Sequence of chain 1.E:
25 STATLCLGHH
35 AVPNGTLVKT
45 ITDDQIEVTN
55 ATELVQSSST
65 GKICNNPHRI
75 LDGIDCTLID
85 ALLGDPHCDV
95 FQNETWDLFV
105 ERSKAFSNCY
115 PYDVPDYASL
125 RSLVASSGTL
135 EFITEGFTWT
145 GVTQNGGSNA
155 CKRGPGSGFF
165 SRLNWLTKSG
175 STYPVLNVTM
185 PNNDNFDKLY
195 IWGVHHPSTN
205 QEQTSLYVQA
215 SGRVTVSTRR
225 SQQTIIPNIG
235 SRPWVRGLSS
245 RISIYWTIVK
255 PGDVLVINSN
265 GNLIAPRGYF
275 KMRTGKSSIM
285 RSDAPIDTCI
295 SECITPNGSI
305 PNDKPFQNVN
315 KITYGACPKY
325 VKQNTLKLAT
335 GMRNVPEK

The protein below binds the small molecule below.
Small molecule (SMILES): CC(=O)N[C@@H]1[C@@H](O)[C@H](O)[C@@H](CO)O[C@H]1O

Binding-site contacts:
Ligand atom O5 contacts residue ASN38 of chain 1.E at 2.4 Å (h-bond).
Ligand atom N2 contacts residue ASN38 of chain 1.E at 3.0 Å (h-bond).
Ligand atom C1 contacts residue ASN38 of chain 1.E at 1.4 Å.
Ligand atom C3 contacts residue ASN38 of chain 1.E at 3.9 Å.
Ligand atom O6 contacts residue PRO37 of chain 1.E at 4.1 Å.
Ligand atom C4 contacts residue ASN38 of chain 1.E at 4.3 Å.
Ligand atom C5 contacts residue ASN38 of chain 1.E at 3.7 Å.
Ligand atom O7 contacts residue ASN38 of chain 1.E at 3.8 Å.
Ligand atom C7 contacts residue ASN38 of chain 1.E at 3.6 Å.
Ligand atom C2 contacts residue ASN38 of chain 1.E at 2.6 Å.